The small molecule below binds the protein below.
Small molecule (SMILES): Nc1ccn([C@H]2C[C@H](O)[C@@H](COP(=O)(O)O)O2)c(=O)n1

Sequence of chain 12.A:
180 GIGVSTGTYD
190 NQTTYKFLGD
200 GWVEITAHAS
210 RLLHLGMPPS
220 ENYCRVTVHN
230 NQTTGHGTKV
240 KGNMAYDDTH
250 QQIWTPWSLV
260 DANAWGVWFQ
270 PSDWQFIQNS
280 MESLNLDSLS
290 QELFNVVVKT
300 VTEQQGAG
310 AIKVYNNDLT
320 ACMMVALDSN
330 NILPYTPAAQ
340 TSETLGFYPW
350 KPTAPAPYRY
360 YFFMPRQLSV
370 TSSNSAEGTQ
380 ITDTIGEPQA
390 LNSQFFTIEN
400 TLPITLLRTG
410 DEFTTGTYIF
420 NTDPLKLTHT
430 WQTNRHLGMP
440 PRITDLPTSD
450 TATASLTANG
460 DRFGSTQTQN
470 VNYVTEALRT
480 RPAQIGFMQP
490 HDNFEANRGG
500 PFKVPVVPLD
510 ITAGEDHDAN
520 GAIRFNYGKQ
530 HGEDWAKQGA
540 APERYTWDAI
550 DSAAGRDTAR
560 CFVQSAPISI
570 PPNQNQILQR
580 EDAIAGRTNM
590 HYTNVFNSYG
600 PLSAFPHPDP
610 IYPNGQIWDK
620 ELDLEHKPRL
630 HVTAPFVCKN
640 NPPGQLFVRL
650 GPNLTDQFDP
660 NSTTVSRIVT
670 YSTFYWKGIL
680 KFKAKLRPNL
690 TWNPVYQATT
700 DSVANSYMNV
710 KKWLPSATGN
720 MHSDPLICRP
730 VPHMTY

Binding-site contacts:
Ligand atom C3' contacts residue LYS682 of chain 12.A at 3.8 Å.
Ligand atom C5 contacts residue TRP201 of chain 12.A at 3.4 Å (hydrophobic).
Ligand atom C5' contacts residue TRP201 of chain 12.A at 3.5 Å (hydrophobic).
Ligand atom C1' contacts residue TRP201 of chain 12.A at 4.5 Å (hydrophobic).
Ligand atom O5' contacts residue TRP201 of chain 12.A at 3.6 Å.
Ligand atom O2 contacts residue LEU197 of chain 12.A at 4.0 Å.
Ligand atom C2 contacts residue TRP201 of chain 12.A at 3.9 Å (hydrophobic).
Ligand atom O4' contacts residue TRP201 of chain 12.A at 4.5 Å.
Ligand atom N1 contacts residue TRP201 of chain 12.A at 4.0 Å.
Ligand atom C2' contacts residue LYS682 of chain 12.A at 3.6 Å.
Ligand atom N4 contacts residue ASP199 of chain 12.A at 4.0 Å.
Ligand atom N3 contacts residue TRP201 of chain 12.A at 3.6 Å.
Ligand atom O2 contacts residue LYS682 of chain 12.A at 4.2 Å.
Ligand atom N4 contacts residue GLY198 of chain 12.A at 3.8 Å.
Ligand atom C1' contacts residue LYS682 of chain 12.A at 4.5 Å.
Ligand atom C4' contacts residue TRP201 of chain 12.A at 4.3 Å (hydrophobic).
Ligand atom O2 contacts residue TRP201 of chain 12.A at 4.3 Å.
Ligand atom C6 contacts residue TRP201 of chain 12.A at 3.5 Å (hydrophobic).
Ligand atom C3' contacts residue TRP201 of chain 12.A at 4.1 Å (hydrophobic).
Ligand atom C4 contacts residue TRP201 of chain 12.A at 3.3 Å (hydrophobic).
Ligand atom N4 contacts residue TRP201 of chain 12.A at 3.8 Å.
Ligand atom O3' contacts residue LYS682 of chain 12.A at 3.1 Å (salt-bridge).
Ligand atom C2' contacts residue TRP201 of chain 12.A at 3.6 Å (hydrophobic).
Ligand atom OP1 contacts residue PRO423 of chain 12.A at 3.6 Å.